Binding-site contacts:
Ligand atom CB contacts residue GLY66 of chain 1.A at 3.9 Å.
Ligand atom CZ contacts residue ARG26 of chain 1.A at 2.3 Å.
Ligand atom CG contacts residue ARG26 of chain 1.A at 3.8 Å.
Ligand atom O contacts residue LYS52 of chain 1.A at 3.8 Å.
Ligand atom OXT contacts residue GLY66 of chain 1.A at 3.4 Å (h-bond).
Ligand atom OXT contacts residue ALA65 of chain 1.A at 4.0 Å.
Ligand atom OXT contacts residue LYS52 of chain 1.A at 1.9 Å (salt-bridge).
Ligand atom CA contacts residue ASP144 of chain 1.O at 4.0 Å.
Ligand atom CA contacts residue SER146 of chain 1.O at 3.7 Å.
Ligand atom NE2 contacts residue ILE147 of chain 1.O at 3.9 Å.
Ligand atom CE2 contacts residue GLU119 of chain 1.A at 3.8 Å.
Ligand atom OH contacts residue ARG26 of chain 1.A at 2.3 Å (salt-bridge).
Ligand atom CZ contacts residue GLU119 of chain 1.A at 4.0 Å.
Ligand atom CB contacts residue ARG26 of chain 1.A at 3.7 Å.
Ligand atom O contacts residue ALA27 of chain 1.A at 3.8 Å.
Ligand atom CD2 contacts residue GLY23 of chain 1.A at 4.0 Å.
Ligand atom N contacts residue GLY66 of chain 1.A at 2.6 Å (h-bond).
Ligand atom CE2 contacts residue ARG26 of chain 1.A at 2.8 Å.
Ligand atom CD2 contacts residue ARG26 of chain 1.A at 3.2 Å.
Ligand atom N contacts residue SER146 of chain 1.O at 3.1 Å (h-bond).
Ligand atom CB contacts residue SER146 of chain 1.O at 3.3 Å.
Ligand atom CD1 contacts residue ARG26 of chain 1.A at 3.8 Å.
Ligand atom O contacts residue ALA65 of chain 1.A at 3.7 Å.
Ligand atom O contacts residue LYS67 of chain 1.A at 3.5 Å (salt-bridge).
Ligand atom OH contacts residue GLU119 of chain 1.A at 3.6 Å (salt-bridge).
Ligand atom C contacts residue SER146 of chain 1.O at 3.6 Å.
Ligand atom C contacts residue LYS52 of chain 1.A at 2.7 Å.
Ligand atom CA contacts residue LYS52 of chain 1.A at 3.0 Å.
Ligand atom CD1 contacts residue PHE68 of chain 1.A at 3.7 Å (hydrophobic).
Ligand atom CB contacts residue LYS52 of chain 1.A at 3.1 Å.
Ligand atom NE2 contacts residue LEU50 of chain 1.A at 3.0 Å.
Ligand atom CA contacts residue SER146 of chain 1.O at 3.9 Å.
Ligand atom C contacts residue GLY66 of chain 1.A at 3.8 Å.
Ligand atom CA contacts residue GLY66 of chain 1.A at 3.0 Å.
Ligand atom CE2 contacts residue GLY23 of chain 1.A at 3.9 Å.
Ligand atom CE1 contacts residue ARG26 of chain 1.A at 2.9 Å.
Ligand atom N contacts residue ASP144 of chain 1.O at 4.0 Å.
Ligand atom O contacts residue GLY66 of chain 1.A at 1.4 Å (h-bond).
Ligand atom C contacts residue GLY66 of chain 1.A at 2.4 Å.
Ligand atom CD1 contacts residue LEU50 of chain 1.A at 3.8 Å (hydrophobic).

A protein and the small-molecule ligand that binds it are described below.
Small molecule (SMILES): CC(C)C[C@H](NC(=O)[C@H](Cc1ccc(O)cc1)NC(=O)[C@H](CCC(N)=O)NC(=O)CN)C(=O)O

Sequence of chain 1.O:
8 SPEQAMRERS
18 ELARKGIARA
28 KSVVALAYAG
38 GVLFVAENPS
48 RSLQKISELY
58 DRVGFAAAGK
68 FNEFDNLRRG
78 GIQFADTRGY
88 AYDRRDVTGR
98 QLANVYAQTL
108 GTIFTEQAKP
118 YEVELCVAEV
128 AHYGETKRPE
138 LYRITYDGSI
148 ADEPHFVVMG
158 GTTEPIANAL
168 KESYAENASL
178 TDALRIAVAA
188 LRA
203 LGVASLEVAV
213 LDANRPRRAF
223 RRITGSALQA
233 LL

Sequence of chain 1.A:
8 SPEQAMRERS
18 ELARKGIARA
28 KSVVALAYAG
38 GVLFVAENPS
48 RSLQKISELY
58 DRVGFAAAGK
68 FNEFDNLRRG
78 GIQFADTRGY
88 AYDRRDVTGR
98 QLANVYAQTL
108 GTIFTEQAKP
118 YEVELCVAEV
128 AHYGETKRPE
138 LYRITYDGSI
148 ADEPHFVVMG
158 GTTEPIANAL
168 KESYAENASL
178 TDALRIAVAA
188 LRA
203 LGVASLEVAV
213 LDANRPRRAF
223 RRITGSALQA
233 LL